Sequence of chain 1.B:
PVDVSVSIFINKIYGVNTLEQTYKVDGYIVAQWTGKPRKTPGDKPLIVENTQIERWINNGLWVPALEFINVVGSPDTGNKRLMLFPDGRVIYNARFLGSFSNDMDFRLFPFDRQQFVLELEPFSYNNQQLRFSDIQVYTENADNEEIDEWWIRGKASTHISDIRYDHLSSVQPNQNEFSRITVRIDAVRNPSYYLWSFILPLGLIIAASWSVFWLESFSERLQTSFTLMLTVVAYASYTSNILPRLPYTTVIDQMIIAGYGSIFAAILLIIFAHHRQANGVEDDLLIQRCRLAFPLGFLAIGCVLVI

Sequence of chain 1.C:
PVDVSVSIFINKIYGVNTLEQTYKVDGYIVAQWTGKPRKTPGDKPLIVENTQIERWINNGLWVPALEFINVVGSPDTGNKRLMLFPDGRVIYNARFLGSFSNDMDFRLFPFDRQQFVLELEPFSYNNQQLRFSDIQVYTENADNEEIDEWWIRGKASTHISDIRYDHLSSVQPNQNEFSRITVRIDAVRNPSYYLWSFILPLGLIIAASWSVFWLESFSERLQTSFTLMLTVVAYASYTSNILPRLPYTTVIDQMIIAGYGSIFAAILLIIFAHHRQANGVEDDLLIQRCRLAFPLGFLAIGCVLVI

The protein below binds the small molecule below.
Small molecule (SMILES): C[C@]12CC3(N)CC(Br)(C1)C[C@@](C)(C3)C2

Binding-site contacts:
Ligand atom C05 contacts residue TYR28 of chain 1.B at 3.4 Å (hydrophobic).
Ligand atom C06 contacts residue TYR28 of chain 1.B at 4.0 Å (hydrophobic).
Ligand atom C07 contacts residue GLU121 of chain 1.C at 3.6 Å.
Ligand atom C07 contacts residue PHE123 of chain 1.C at 4.3 Å (hydrophobic).
Ligand atom N contacts residue GLU121 of chain 1.C at 3.0 Å (salt-bridge).
Ligand atom N contacts residue PHE178 of chain 1.C at 4.1 Å.
Ligand atom C06 contacts residue GLU121 of chain 1.C at 3.5 Å.
Ligand atom C07 contacts residue TYR165 of chain 1.C at 4.2 Å (hydrophobic).
Ligand atom C08 contacts residue PHE178 of chain 1.C at 3.5 Å (hydrophobic).
Ligand atom C06 contacts residue TYR165 of chain 1.C at 3.7 Å (hydrophobic).
Ligand atom C08 contacts residue GLU121 of chain 1.C at 4.0 Å.
Ligand atom C09 contacts residue PHE123 of chain 1.C at 3.7 Å (hydrophobic).
Ligand atom N contacts residue PRO122 of chain 1.C at 3.0 Å (h-bond).
Ligand atom N contacts residue PHE123 of chain 1.C at 4.0 Å.
Ligand atom BR contacts residue TYR28 of chain 1.B at 4.3 Å.
Ligand atom C contacts residue TYR28 of chain 1.B at 3.2 Å (hydrophobic).
Ligand atom C07 contacts residue PRO122 of chain 1.C at 4.4 Å (hydrophobic).
Ligand atom C08 contacts residue TYR165 of chain 1.C at 3.5 Å (hydrophobic).
Ligand atom C05 contacts residue TYR165 of chain 1.C at 4.0 Å (hydrophobic).
Ligand atom BR contacts residue ASN93 of chain 1.B at 4.0 Å.
Ligand atom C01 contacts residue LEU168 of chain 1.C at 4.3 Å (hydrophobic).
Ligand atom C04 contacts residue TYR28 of chain 1.B at 3.7 Å (hydrophobic).
Ligand atom C10 contacts residue TYR28 of chain 1.B at 4.3 Å (hydrophobic).
Ligand atom C03 contacts residue TYR165 of chain 1.C at 3.2 Å (hydrophobic).
Ligand atom C05 contacts residue PHE9 of chain 1.B at 4.3 Å (hydrophobic).
Ligand atom C02 contacts residue PHE178 of chain 1.C at 4.3 Å (hydrophobic).
Ligand atom C01 contacts residue PHE178 of chain 1.C at 3.8 Å (hydrophobic).
Ligand atom C02 contacts residue TYR165 of chain 1.C at 3.6 Å (hydrophobic).
Ligand atom BR contacts residue PHE123 of chain 1.C at 4.5 Å.
Ligand atom C04 contacts residue TYR165 of chain 1.C at 3.9 Å (hydrophobic).
Ligand atom C01 contacts residue TYR165 of chain 1.C at 3.5 Å (hydrophobic).